Sequence of chain 1.A:
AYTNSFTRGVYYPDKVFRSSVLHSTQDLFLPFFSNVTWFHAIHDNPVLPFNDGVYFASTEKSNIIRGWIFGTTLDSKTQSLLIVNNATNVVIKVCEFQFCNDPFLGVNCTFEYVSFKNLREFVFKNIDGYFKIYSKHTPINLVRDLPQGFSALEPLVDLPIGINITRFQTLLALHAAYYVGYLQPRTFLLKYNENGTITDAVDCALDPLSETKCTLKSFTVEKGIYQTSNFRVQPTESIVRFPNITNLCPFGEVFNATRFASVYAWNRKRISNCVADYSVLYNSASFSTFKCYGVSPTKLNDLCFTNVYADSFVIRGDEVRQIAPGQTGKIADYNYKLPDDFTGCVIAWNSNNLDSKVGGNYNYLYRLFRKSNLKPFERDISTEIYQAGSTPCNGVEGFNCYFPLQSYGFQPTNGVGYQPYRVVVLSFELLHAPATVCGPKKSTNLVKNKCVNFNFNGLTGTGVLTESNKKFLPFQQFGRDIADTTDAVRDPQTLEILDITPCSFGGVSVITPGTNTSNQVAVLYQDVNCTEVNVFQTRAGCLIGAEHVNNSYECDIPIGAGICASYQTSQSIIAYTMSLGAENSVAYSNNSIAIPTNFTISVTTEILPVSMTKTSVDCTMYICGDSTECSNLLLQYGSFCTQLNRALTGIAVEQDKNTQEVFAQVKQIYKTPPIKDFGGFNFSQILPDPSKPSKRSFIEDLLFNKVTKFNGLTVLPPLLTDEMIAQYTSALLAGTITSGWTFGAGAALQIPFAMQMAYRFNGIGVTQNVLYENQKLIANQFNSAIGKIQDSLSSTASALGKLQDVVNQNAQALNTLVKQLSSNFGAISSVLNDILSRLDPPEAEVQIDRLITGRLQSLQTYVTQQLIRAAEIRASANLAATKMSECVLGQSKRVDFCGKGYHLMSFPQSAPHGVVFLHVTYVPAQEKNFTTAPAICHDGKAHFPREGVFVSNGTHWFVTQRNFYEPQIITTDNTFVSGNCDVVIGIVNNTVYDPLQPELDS

Sequence of chain 1.B:
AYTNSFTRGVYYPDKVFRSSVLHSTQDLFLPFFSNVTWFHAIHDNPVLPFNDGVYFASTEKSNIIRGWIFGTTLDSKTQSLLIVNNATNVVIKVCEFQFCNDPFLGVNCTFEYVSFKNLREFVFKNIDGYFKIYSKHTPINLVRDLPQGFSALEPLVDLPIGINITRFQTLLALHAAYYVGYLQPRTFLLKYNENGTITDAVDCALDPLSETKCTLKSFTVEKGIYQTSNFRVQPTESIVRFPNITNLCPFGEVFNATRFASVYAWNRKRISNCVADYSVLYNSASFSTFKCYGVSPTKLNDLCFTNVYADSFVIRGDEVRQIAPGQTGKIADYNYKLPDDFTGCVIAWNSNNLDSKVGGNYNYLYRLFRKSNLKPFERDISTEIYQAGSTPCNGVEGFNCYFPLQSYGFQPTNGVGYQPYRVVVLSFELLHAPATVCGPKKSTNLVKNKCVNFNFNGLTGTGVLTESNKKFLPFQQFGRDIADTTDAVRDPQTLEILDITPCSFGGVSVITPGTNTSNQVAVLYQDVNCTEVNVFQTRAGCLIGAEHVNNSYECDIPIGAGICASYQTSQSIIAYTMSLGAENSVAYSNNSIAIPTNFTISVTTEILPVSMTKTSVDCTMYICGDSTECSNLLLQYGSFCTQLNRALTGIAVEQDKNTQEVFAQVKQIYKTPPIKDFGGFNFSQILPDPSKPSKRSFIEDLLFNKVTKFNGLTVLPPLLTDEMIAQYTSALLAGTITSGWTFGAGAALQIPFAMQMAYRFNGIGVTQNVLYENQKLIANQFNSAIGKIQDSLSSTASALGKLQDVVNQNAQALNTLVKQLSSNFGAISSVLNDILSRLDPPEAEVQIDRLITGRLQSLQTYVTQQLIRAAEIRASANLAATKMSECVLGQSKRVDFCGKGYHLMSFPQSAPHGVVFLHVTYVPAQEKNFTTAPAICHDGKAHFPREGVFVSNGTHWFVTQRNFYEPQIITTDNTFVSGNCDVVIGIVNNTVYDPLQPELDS

The small molecule below binds the protein below.
Small molecule (SMILES): CC(=O)N[C@@H]1[C@@H](O)[C@H](O)[C@@H](CO)O[C@H]1O

Binding-site contacts:
Ligand atom O5 contacts residue ASN234 of chain 1.B at 2.4 Å (h-bond).
Ligand atom O7 contacts residue ASN234 of chain 1.B at 3.5 Å (h-bond).
Ligand atom O5 contacts residue THR236 of chain 1.B at 3.9 Å.
Ligand atom O5 contacts residue THR108 of chain 1.B at 3.8 Å.
Ligand atom C1 contacts residue THR236 of chain 1.B at 3.7 Å.
Ligand atom C3 contacts residue ASN234 of chain 1.B at 3.8 Å.
Ligand atom C5 contacts residue THR108 of chain 1.B at 4.4 Å.
Ligand atom C5 contacts residue ASN234 of chain 1.B at 3.7 Å.
Ligand atom C3 contacts residue THR236 of chain 1.B at 4.4 Å.
Ligand atom C4 contacts residue ASN234 of chain 1.B at 4.2 Å.
Ligand atom N2 contacts residue ASN234 of chain 1.B at 2.9 Å (h-bond).
Ligand atom C8 contacts residue ASN234 of chain 1.B at 4.4 Å.
Ligand atom C6 contacts residue ARG237 of chain 1.B at 3.9 Å.
Ligand atom C6 contacts residue THR236 of chain 1.B at 3.7 Å.
Ligand atom C1 contacts residue ASN234 of chain 1.B at 1.4 Å.
Ligand atom C8 contacts residue LYS462 of chain 1.A at 4.2 Å.
Ligand atom C6 contacts residue THR108 of chain 1.B at 4.1 Å.
Ligand atom C2 contacts residue ASN234 of chain 1.B at 2.5 Å.
Ligand atom C5 contacts residue THR236 of chain 1.B at 3.5 Å.
Ligand atom C7 contacts residue ASN234 of chain 1.B at 3.4 Å.